Sequence of chain 1.B:
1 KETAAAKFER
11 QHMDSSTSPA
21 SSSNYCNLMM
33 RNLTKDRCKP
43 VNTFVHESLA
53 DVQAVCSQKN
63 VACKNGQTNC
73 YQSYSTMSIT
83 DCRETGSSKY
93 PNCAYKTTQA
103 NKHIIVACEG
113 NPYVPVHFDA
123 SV

Sequence of chain 1.A:
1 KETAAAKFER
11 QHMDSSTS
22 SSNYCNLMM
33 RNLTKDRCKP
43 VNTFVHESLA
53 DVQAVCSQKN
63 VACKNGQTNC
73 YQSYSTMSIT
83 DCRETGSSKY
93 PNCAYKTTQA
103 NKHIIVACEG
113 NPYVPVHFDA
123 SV

Binding-site contacts:
Ligand atom C6 contacts residue HIS119 of chain 1.A at 4.0 Å.
Ligand atom O6 contacts residue HIS119 of chain 1.A at 3.6 Å.
Ligand atom O6 contacts residue HIS12 of chain 1.B at 3.5 Å.
Ligand atom C2 contacts residue PHE120 of chain 1.A at 4.2 Å (hydrophobic).
Ligand atom O2 contacts residue ALA122 of chain 1.A at 3.7 Å.
Ligand atom O3 contacts residue THR45 of chain 1.A at 4.2 Å.
Ligand atom O4 contacts residue LYS66 of chain 1.A at 4.2 Å.
Ligand atom O4 contacts residue THR45 of chain 1.A at 2.7 Å (h-bond).
Ligand atom C6 contacts residue LYS66 of chain 1.A at 3.8 Å.
Ligand atom O6 contacts residue VAL43 of chain 1.A at 4.3 Å.
Ligand atom C3 contacts residue THR45 of chain 1.A at 4.3 Å.
Ligand atom C6 contacts residue HIS12 of chain 1.B at 3.8 Å.
Ligand atom O5 contacts residue PHE120 of chain 1.A at 3.2 Å (h-bond).
Ligand atom C4 contacts residue PHE120 of chain 1.A at 4.0 Å (hydrophobic).
Ligand atom C2 contacts residue ASP121 of chain 1.A at 3.4 Å.
Ligand atom C6 contacts residue THR45 of chain 1.A at 3.7 Å.
Ligand atom O4 contacts residue VAL43 of chain 1.A at 4.3 Å.
Ligand atom C6 contacts residue ASN44 of chain 1.A at 3.9 Å.
Ligand atom C1 contacts residue ASP121 of chain 1.A at 3.5 Å.
Ligand atom C5 contacts residue ASP121 of chain 1.A at 4.0 Å.
Ligand atom C6 contacts residue ASP121 of chain 1.A at 3.4 Å.
Ligand atom C5 contacts residue PHE120 of chain 1.A at 4.1 Å (hydrophobic).
Ligand atom O2 contacts residue LYS66 of chain 1.A at 2.9 Å (salt-bridge).
Ligand atom O5 contacts residue ASP121 of chain 1.A at 4.3 Å.
Ligand atom O4 contacts residue ASP83 of chain 1.A at 4.1 Å.
Ligand atom O2 contacts residue VAL43 of chain 1.A at 3.4 Å.
Ligand atom C6 contacts residue PHE120 of chain 1.A at 4.0 Å (hydrophobic).
Ligand atom O1 contacts residue ASP121 of chain 1.A at 4.4 Å.
Ligand atom O5 contacts residue HIS119 of chain 1.A at 4.2 Å.
Ligand atom C2 contacts residue LYS66 of chain 1.A at 4.2 Å.
Ligand atom C1 contacts residue PHE120 of chain 1.A at 3.6 Å (hydrophobic).
Ligand atom C4 contacts residue THR45 of chain 1.A at 3.2 Å.
Ligand atom O6 contacts residue ASN44 of chain 1.A at 3.8 Å.
Ligand atom O6 contacts residue ASP121 of chain 1.A at 4.0 Å.
Ligand atom O4 contacts residue ASN44 of chain 1.A at 3.7 Å.
Ligand atom C5 contacts residue THR45 of chain 1.A at 4.3 Å.
Ligand atom O6 contacts residue LYS41 of chain 1.A at 3.6 Å (salt-bridge).
Ligand atom O2 contacts residue ASP121 of chain 1.A at 3.1 Å (salt-bridge).
Ligand atom C5 contacts residue LYS66 of chain 1.A at 4.3 Å.
Ligand atom C2 contacts residue ALA122 of chain 1.A at 3.8 Å (hydrophobic).

A small-molecule ligand and the protein it binds are described below.
Small molecule (SMILES): OC[C@H]1O[C@H](O[C@H]2O[C@H](CO)[C@@H](O)[C@H](O)[C@H]2O)[C@H](O)[C@@H](O)[C@@H]1O